Binding-site contacts:
Ligand atom C3 contacts residue NAG1 of chain 14.T at 3.3 Å.
Ligand atom C7 contacts residue ASN75 of chain 14.C at 2.8 Å.
Ligand atom O6 contacts residue NAG1 of chain 14.T at 4.1 Å.
Ligand atom C6 contacts residue NAG1 of chain 14.T at 3.4 Å.
Ligand atom C4 contacts residue ASN75 of chain 14.C at 4.0 Å.
Ligand atom C4 contacts residue NAG1 of chain 14.T at 2.9 Å.
Ligand atom O5 contacts residue ASN75 of chain 14.C at 2.1 Å (h-bond).
Ligand atom C5 contacts residue ASN75 of chain 14.C at 3.2 Å.
Ligand atom O7 contacts residue MET126 of chain 14.C at 3.1 Å.
Ligand atom O6 contacts residue CYS45 of chain 14.D at 3.4 Å (h-bond).
Ligand atom O7 contacts residue ASN75 of chain 14.C at 3.2 Å (h-bond).
Ligand atom N2 contacts residue ASN75 of chain 14.C at 3.0 Å (h-bond).
Ligand atom C1 contacts residue ASN75 of chain 14.C at 1.3 Å.
Ligand atom C7 contacts residue MET126 of chain 14.C at 3.8 Å (hydrophobic).
Ligand atom C2 contacts residue ASN75 of chain 14.C at 2.6 Å.
Ligand atom C8 contacts residue MET126 of chain 14.C at 3.7 Å (hydrophobic).
Ligand atom O5 contacts residue THR48 of chain 14.D at 4.0 Å.
Ligand atom O6 contacts residue THR48 of chain 14.D at 4.0 Å.
Ligand atom O4 contacts residue NAG1 of chain 14.T at 1.6 Å.
Ligand atom C8 contacts residue PHE98 of chain 14.C at 3.6 Å (hydrophobic).
Ligand atom C3 contacts residue ASN75 of chain 14.C at 3.5 Å.
Ligand atom C8 contacts residue ASN75 of chain 14.C at 3.0 Å.
Ligand atom O6 contacts residue GLU46 of chain 14.D at 3.8 Å.
Ligand atom C2 contacts residue NAG1 of chain 14.T at 4.1 Å.
Ligand atom O3 contacts residue NAG1 of chain 14.T at 2.4 Å (h-bond).
Ligand atom C6 contacts residue CYS45 of chain 14.D at 4.4 Å (hydrophobic).
Ligand atom C6 contacts residue ASN75 of chain 14.C at 3.8 Å.
Ligand atom O6 contacts residue ASN75 of chain 14.C at 3.8 Å.
Ligand atom C5 contacts residue NAG1 of chain 14.T at 3.7 Å.
Ligand atom C6 contacts residue THR48 of chain 14.D at 4.4 Å.

Sequence of chain 14.C:
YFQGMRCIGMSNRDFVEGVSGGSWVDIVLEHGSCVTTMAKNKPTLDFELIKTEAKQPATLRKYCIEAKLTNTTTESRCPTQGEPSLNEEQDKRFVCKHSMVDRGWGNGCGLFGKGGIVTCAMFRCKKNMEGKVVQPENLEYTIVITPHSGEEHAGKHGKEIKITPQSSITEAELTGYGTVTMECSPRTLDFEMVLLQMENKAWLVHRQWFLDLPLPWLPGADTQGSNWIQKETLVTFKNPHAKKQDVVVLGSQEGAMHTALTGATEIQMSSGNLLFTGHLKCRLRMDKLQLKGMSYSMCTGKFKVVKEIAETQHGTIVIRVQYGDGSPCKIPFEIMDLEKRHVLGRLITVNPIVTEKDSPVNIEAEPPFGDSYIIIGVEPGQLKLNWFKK

This protein binds this small molecule.
Small molecule (SMILES): CC(=O)N[C@@H]1[C@@H](O)[C@H](O)[C@@H](CO)O[C@H]1O

Sequence of chain 14.D:
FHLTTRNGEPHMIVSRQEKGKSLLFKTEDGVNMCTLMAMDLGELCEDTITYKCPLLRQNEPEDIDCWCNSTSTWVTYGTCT